This small molecule binds to this protein.
Small molecule (SMILES): CC(=O)N[C@H]1[C@H](O[C@H]2[C@H](O)[C@@H](NC(C)=O)CO[C@@H]2CO)O[C@H](CO)[C@@H](O)[C@@H]1O

Binding-site contacts:
Ligand atom C2 contacts residue ARG205 of chain 1.A at 4.0 Å.
Ligand atom O3 contacts residue ARG205 of chain 1.A at 3.7 Å.
Ligand atom C2 contacts residue ASN541 of chain 1.A at 2.5 Å.
Ligand atom O4 contacts residue ARG205 of chain 1.A at 3.7 Å.
Ligand atom C1 contacts residue ASN541 of chain 1.A at 1.4 Å.
Ligand atom O7 contacts residue PHE539 of chain 1.A at 3.6 Å.
Ligand atom C5 contacts residue ASN541 of chain 1.A at 3.6 Å.
Ligand atom O7 contacts residue GLU202 of chain 1.A at 3.9 Å.
Ligand atom C4 contacts residue ARG205 of chain 1.A at 4.3 Å.
Ligand atom C8 contacts residue ASN541 of chain 1.A at 3.4 Å.
Ligand atom C3 contacts residue ARG205 of chain 1.A at 3.7 Å.
Ligand atom O5 contacts residue ASP545 of chain 1.A at 4.0 Å.
Ligand atom C2 contacts residue ASP545 of chain 1.A at 3.5 Å.
Ligand atom C4 contacts residue ASP545 of chain 1.A at 4.0 Å.
Ligand atom N2 contacts residue ARG205 of chain 1.A at 3.6 Å (salt-bridge).
Ligand atom O6 contacts residue ASN207 of chain 1.A at 4.3 Å.
Ligand atom C7 contacts residue ASP545 of chain 1.A at 4.4 Å.
Ligand atom N2 contacts residue ASP545 of chain 1.A at 4.3 Å.
Ligand atom C8 contacts residue GLU202 of chain 1.A at 4.0 Å.
Ligand atom C8 contacts residue ARG205 of chain 1.A at 4.2 Å.
Ligand atom O7 contacts residue ASN541 of chain 1.A at 4.2 Å.
Ligand atom C4 contacts residue ASN541 of chain 1.A at 4.2 Å.
Ligand atom C1 contacts residue ARG205 of chain 1.A at 3.8 Å.
Ligand atom C7 contacts residue ASN541 of chain 1.A at 3.3 Å.
Ligand atom C8 contacts residue ASP545 of chain 1.A at 3.3 Å.
Ligand atom C7 contacts residue PHE539 of chain 1.A at 4.0 Å (hydrophobic).
Ligand atom O5 contacts residue ASN541 of chain 1.A at 2.4 Å (h-bond).
Ligand atom C1 contacts residue ASN207 of chain 1.A at 3.8 Å.
Ligand atom O3 contacts residue ASP545 of chain 1.A at 3.9 Å.
Ligand atom O5 contacts residue ASN207 of chain 1.A at 3.0 Å (h-bond).
Ligand atom C3 contacts residue ASP545 of chain 1.A at 4.0 Å.
Ligand atom C1 contacts residue ASP545 of chain 1.A at 4.2 Å.
Ligand atom C3 contacts residue ASN541 of chain 1.A at 3.8 Å.
Ligand atom N2 contacts residue ASN541 of chain 1.A at 2.9 Å (h-bond).
Ligand atom O7 contacts residue ARG233 of chain 1.A at 4.1 Å.
Ligand atom C8 contacts residue PHE539 of chain 1.A at 4.1 Å (hydrophobic).
Ligand atom C5 contacts residue ASN207 of chain 1.A at 3.9 Å.
Ligand atom C6 contacts residue ASN207 of chain 1.A at 3.7 Å.

Sequence of chain 1.A:
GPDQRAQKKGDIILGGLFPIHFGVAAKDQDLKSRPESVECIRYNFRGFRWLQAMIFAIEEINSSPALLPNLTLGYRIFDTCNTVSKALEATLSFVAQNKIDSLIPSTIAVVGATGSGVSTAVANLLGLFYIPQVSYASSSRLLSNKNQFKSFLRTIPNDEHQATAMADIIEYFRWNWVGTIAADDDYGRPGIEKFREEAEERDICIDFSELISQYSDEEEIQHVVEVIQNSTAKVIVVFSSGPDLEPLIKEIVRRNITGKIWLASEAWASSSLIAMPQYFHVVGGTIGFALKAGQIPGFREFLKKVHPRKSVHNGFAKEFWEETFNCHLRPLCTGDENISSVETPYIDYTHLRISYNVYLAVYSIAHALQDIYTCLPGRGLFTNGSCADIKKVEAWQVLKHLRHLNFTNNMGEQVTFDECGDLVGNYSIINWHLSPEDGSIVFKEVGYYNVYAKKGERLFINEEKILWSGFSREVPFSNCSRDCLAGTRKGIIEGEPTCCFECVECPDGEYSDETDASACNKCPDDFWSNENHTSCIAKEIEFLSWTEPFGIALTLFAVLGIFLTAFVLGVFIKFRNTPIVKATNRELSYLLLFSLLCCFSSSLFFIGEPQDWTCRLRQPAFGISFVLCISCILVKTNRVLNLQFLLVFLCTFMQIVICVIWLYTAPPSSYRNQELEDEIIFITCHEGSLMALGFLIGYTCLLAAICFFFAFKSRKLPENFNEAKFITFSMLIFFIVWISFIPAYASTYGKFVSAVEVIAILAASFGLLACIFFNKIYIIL